Sequence of chain 1.A:
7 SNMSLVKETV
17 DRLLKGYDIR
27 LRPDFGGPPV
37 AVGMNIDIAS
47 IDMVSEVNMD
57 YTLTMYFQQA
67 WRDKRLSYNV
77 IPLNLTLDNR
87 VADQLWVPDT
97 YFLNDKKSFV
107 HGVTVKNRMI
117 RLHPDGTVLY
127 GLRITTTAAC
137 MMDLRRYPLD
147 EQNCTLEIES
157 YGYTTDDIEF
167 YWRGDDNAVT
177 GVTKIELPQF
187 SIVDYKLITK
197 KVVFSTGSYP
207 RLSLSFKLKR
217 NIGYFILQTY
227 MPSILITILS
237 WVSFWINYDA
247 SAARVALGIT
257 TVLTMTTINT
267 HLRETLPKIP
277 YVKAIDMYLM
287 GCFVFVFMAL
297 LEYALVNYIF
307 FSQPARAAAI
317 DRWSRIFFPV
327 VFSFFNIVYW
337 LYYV

This small molecule binds to this protein.
Small molecule (SMILES): CC(=O)N[C@@H]1[C@@H](O)[C@H](O)[C@@H](CO)O[C@H]1O

Binding-site contacts:
Ligand atom O5 contacts residue ASN80 of chain 1.A at 2.3 Å (h-bond).
Ligand atom C4 contacts residue ASN80 of chain 1.A at 4.2 Å.
Ligand atom C7 contacts residue ASN80 of chain 1.A at 3.9 Å.
Ligand atom C2 contacts residue ASN80 of chain 1.A at 2.5 Å.
Ligand atom O5 contacts residue HIS119 of chain 1.A at 3.5 Å (h-bond).
Ligand atom C1 contacts residue HIS119 of chain 1.A at 4.0 Å.
Ligand atom C5 contacts residue HIS119 of chain 1.A at 4.2 Å.
Ligand atom N2 contacts residue ASN80 of chain 1.A at 2.9 Å (h-bond).
Ligand atom C6 contacts residue HIS119 of chain 1.A at 4.2 Å.
Ligand atom C1 contacts residue ASN80 of chain 1.A at 1.4 Å.
Ligand atom C5 contacts residue ASN80 of chain 1.A at 3.6 Å.
Ligand atom O7 contacts residue ASN80 of chain 1.A at 4.5 Å.
Ligand atom C8 contacts residue LEU79 of chain 1.A at 4.0 Å (hydrophobic).
Ligand atom C8 contacts residue PRO78 of chain 1.A at 3.8 Å (hydrophobic).
Ligand atom C3 contacts residue ASN80 of chain 1.A at 3.8 Å.